Sequence of chain 1.C:
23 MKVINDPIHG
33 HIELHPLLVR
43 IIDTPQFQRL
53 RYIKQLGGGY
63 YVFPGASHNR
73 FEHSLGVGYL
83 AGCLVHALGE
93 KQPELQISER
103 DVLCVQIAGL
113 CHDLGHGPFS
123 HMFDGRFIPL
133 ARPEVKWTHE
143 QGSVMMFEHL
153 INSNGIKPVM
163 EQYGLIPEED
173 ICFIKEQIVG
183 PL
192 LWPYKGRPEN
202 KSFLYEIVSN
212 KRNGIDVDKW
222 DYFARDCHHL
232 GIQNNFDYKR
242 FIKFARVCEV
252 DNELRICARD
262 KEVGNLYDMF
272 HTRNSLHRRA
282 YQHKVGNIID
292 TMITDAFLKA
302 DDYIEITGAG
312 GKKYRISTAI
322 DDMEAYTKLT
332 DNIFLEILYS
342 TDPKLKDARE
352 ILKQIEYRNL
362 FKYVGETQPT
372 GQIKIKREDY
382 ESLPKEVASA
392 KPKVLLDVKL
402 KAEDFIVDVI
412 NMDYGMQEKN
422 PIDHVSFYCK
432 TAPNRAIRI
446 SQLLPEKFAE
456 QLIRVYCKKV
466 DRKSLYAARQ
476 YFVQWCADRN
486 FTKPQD

Binding-site contacts:
Ligand atom C8 contacts residue ILE26 of chain 1.C at 3.6 Å (hydrophobic).
Ligand atom PB contacts residue MG1 of chain 1.R at 3.2 Å.
Ligand atom N2 contacts residue ASP45 of chain 1.C at 2.9 Å (salt-bridge).
Ligand atom O6 contacts residue ARG53 of chain 1.C at 2.8 Å (salt-bridge).
Ligand atom O5' contacts residue MG1 of chain 1.R at 3.4 Å.
Ligand atom C6 contacts residue ARG53 of chain 1.C at 3.7 Å.
Ligand atom C5 contacts residue ARG359 of chain 1.D at 3.6 Å.
Ligand atom C2' contacts residue VAL25 of chain 1.C at 3.4 Å (hydrophobic).
Ligand atom O1B contacts residue MG1 of chain 1.R at 2.8 Å.
Ligand atom C2' contacts residue ILE26 of chain 1.C at 3.6 Å (hydrophobic).
Ligand atom N7 contacts residue TYR63 of chain 1.D at 3.1 Å (h-bond).
Ligand atom O2A contacts residue LEU361 of chain 1.D at 3.6 Å.
Ligand atom O6 contacts residue GLN50 of chain 1.C at 2.9 Å (h-bond).
Ligand atom O1B contacts residue VAL286 of chain 1.D at 3.7 Å.
Ligand atom PG contacts residue MG1 of chain 1.R at 3.5 Å.
Ligand atom O4' contacts residue ARG359 of chain 1.D at 3.5 Å (salt-bridge).
Ligand atom C3' contacts residue VAL25 of chain 1.C at 3.6 Å (hydrophobic).
Ligand atom O1G contacts residue MG1 of chain 1.R at 2.4 Å.
Ligand atom C5' contacts residue ARG359 of chain 1.D at 3.2 Å.
Ligand atom O2A contacts residue VAL286 of chain 1.D at 3.1 Å.
Ligand atom C4 contacts residue ARG359 of chain 1.D at 3.4 Å.
Ligand atom O1A contacts residue LYS24 of chain 1.C at 3.1 Å (salt-bridge).
Ligand atom C1' contacts residue VAL64 of chain 1.D at 3.6 Å (hydrophobic).
Ligand atom N9 contacts residue ILE26 of chain 1.C at 3.5 Å.
Ligand atom C6 contacts residue ARG359 of chain 1.D at 3.5 Å.
Ligand atom C2 contacts residue ASP45 of chain 1.C at 3.4 Å.
Ligand atom C8 contacts residue TYR63 of chain 1.D at 3.3 Å (hydrophobic).
Ligand atom C1' contacts residue ILE26 of chain 1.C at 3.6 Å (hydrophobic).
Ligand atom N9 contacts residue ARG359 of chain 1.D at 3.7 Å.
Ligand atom N1 contacts residue ASP45 of chain 1.C at 2.8 Å (salt-bridge).
Ligand atom N3 contacts residue ARG359 of chain 1.D at 3.6 Å (salt-bridge).
Ligand atom C5 contacts residue TYR63 of chain 1.D at 3.6 Å (hydrophobic).
Ligand atom O3A contacts residue MG1 of chain 1.R at 2.6 Å.
Ligand atom N7 contacts residue ARG53 of chain 1.C at 3.4 Å (salt-bridge).
Ligand atom O1A contacts residue ARG359 of chain 1.D at 3.4 Å (salt-bridge).
Ligand atom O4' contacts residue VAL64 of chain 1.D at 3.5 Å (h-bond).
Ligand atom O6 contacts residue PHE73 of chain 1.C at 3.4 Å.
Ligand atom C8 contacts residue VAL64 of chain 1.D at 3.1 Å (hydrophobic).
Ligand atom O2A contacts residue ARG359 of chain 1.D at 3.4 Å (salt-bridge).
Ligand atom C2 contacts residue ARG359 of chain 1.D at 3.7 Å.

The protein below binds the small molecule below.
Small molecule (SMILES): Nc1nc2c(ncn2[C@H]2CC[C@@H](CO[P](=O)(O)O[P](=O)(O)OP(=O)(O)O)O2)c(=O)[nH]1

Sequence of chain 1.D:
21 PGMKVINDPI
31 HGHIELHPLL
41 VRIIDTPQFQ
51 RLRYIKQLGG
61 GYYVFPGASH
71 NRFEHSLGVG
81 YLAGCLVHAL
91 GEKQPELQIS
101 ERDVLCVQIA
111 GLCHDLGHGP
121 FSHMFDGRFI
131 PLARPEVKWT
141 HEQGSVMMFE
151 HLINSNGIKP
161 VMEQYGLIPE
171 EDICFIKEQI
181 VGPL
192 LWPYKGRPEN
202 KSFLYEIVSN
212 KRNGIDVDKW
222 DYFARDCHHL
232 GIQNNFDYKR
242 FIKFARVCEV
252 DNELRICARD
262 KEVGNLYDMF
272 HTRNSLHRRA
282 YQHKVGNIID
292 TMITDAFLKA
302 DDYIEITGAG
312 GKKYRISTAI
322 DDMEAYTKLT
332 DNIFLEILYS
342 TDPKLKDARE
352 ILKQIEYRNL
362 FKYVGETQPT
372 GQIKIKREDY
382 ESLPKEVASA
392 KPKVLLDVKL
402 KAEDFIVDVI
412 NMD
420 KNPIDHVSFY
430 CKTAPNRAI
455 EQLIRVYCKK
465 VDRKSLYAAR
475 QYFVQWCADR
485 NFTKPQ